Sequence of chain 2.A:
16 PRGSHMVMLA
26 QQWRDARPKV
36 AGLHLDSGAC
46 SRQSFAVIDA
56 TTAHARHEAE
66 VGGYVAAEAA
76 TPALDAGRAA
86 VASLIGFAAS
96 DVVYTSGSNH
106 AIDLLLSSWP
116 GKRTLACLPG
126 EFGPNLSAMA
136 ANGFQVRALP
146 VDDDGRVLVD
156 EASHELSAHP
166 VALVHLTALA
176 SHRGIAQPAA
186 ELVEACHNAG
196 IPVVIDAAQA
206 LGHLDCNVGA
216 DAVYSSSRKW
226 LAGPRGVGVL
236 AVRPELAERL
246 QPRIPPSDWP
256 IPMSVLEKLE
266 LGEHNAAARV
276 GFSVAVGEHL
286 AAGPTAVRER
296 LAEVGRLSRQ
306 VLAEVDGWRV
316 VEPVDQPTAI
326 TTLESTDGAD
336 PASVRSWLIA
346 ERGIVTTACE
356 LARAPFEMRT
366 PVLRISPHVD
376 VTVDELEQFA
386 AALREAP

This protein binds this small molecule.
Small molecule (SMILES): C=C(N)C(=O)O

Sequence of chain 1.A:
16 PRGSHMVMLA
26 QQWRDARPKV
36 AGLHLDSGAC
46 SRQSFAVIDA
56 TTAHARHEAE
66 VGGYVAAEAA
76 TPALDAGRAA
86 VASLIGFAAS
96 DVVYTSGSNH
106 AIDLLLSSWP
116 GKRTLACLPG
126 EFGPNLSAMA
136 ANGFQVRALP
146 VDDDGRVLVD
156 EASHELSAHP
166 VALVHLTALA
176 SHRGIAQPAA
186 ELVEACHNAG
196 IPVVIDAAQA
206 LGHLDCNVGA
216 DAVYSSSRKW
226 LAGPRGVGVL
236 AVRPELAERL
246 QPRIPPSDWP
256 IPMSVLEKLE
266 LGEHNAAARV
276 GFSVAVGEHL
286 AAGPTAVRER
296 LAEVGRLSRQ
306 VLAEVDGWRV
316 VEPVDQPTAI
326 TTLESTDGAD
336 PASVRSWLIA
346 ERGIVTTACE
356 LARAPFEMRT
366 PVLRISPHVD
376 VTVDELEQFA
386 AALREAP

Binding-site contacts:
Ligand atom OXT contacts residue SER176 of chain 1.A at 3.2 Å.
Ligand atom OXT contacts residue ARG358 of chain 1.A at 3.0 Å (salt-bridge).
Ligand atom C contacts residue PLP1 of chain 1.C at 3.5 Å.
Ligand atom C contacts residue ALA44 of chain 1.A at 4.0 Å (hydrophobic).
Ligand atom CA contacts residue ARG358 of chain 1.A at 4.2 Å.
Ligand atom N contacts residue PLP1 of chain 1.C at 1.3 Å.
Ligand atom CB contacts residue PLP1 of chain 1.C at 3.8 Å.
Ligand atom O contacts residue GLY43 of chain 1.A at 3.7 Å.
Ligand atom N contacts residue GLN204 of chain 1.A at 4.4 Å.
Ligand atom C contacts residue ARG369 of chain 1.A at 3.5 Å.
Ligand atom C contacts residue GLN204 of chain 1.A at 4.3 Å.
Ligand atom O contacts residue ALA44 of chain 1.A at 3.4 Å.
Ligand atom CB contacts residue LYS224 of chain 1.A at 4.1 Å.
Ligand atom OXT contacts residue GLN204 of chain 1.A at 3.4 Å (h-bond).
Ligand atom CA contacts residue PLP1 of chain 1.C at 2.8 Å.
Ligand atom CB contacts residue ALA44 of chain 1.A at 4.3 Å (hydrophobic).
Ligand atom N contacts residue LYS224 of chain 1.A at 1.9 Å (salt-bridge).
Ligand atom CA contacts residue ALA44 of chain 1.A at 4.4 Å (hydrophobic).
Ligand atom CA contacts residue ARG223 of chain 1.A at 3.7 Å.
Ligand atom O contacts residue ARG369 of chain 1.A at 2.7 Å (salt-bridge).
Ligand atom OXT contacts residue GLY43 of chain 1.A at 3.6 Å.
Ligand atom OXT contacts residue LYS224 of chain 1.A at 3.3 Å (salt-bridge).
Ligand atom CB contacts residue TYR69 of chain 2.A at 3.5 Å (hydrophobic).
Ligand atom O contacts residue THR352 of chain 1.A at 4.0 Å.
Ligand atom OXT contacts residue ARG369 of chain 1.A at 2.9 Å (salt-bridge).
Ligand atom O contacts residue ARG358 of chain 1.A at 3.2 Å (salt-bridge).
Ligand atom CA contacts residue GLY43 of chain 1.A at 4.3 Å.
Ligand atom N contacts residue ARG223 of chain 1.A at 3.4 Å (salt-bridge).
Ligand atom CA contacts residue LYS224 of chain 1.A at 3.0 Å.
Ligand atom C contacts residue GLY43 of chain 1.A at 3.6 Å.
Ligand atom CB contacts residue ARG223 of chain 1.A at 3.5 Å.
Ligand atom C contacts residue LYS224 of chain 1.A at 3.4 Å.
Ligand atom C contacts residue SER176 of chain 1.A at 4.3 Å.
Ligand atom C contacts residue ARG358 of chain 1.A at 3.1 Å.
Ligand atom O contacts residue LYS224 of chain 1.A at 4.4 Å.
Ligand atom OXT contacts residue PLP1 of chain 1.C at 3.5 Å.